This protein binds this small molecule.
Small molecule (SMILES): CC1=C(C(=O)O)N[C@@H]([C@H](N)C(=O)O)SC1

Binding-site contacts:
Ligand atom CAG contacts residue LEU158 of chain 1.B at 4.3 Å (hydrophobic).
Ligand atom OAC contacts residue LEU213 of chain 1.B at 4.5 Å.
Ligand atom CAK contacts residue ALA157 of chain 1.B at 3.9 Å (hydrophobic).
Ligand atom C contacts residue LYS161 of chain 1.B at 4.1 Å.
Ligand atom OAE contacts residue ALA157 of chain 1.B at 3.5 Å.
Ligand atom SAI contacts residue TRP90 of chain 1.B at 3.5 Å (h-bond).
Ligand atom NAH contacts residue SER125 of chain 1.B at 4.4 Å.
Ligand atom CAA contacts residue LEU158 of chain 1.B at 4.2 Å (hydrophobic).
Ligand atom NAH contacts residue LYS161 of chain 1.B at 3.7 Å.
Ligand atom CAA contacts residue ALA157 of chain 1.B at 3.6 Å (hydrophobic).
Ligand atom N contacts residue SER125 of chain 1.B at 3.2 Å (h-bond).
Ligand atom CAK contacts residue LYS161 of chain 1.B at 3.8 Å.
Ligand atom CAG contacts residue TRP90 of chain 1.B at 3.4 Å (hydrophobic).
Ligand atom CAJ contacts residue LYS161 of chain 1.B at 4.3 Å.
Ligand atom CB contacts residue LYS161 of chain 1.B at 3.9 Å.
Ligand atom CAA contacts residue LEU154 of chain 1.B at 3.8 Å (hydrophobic).
Ligand atom OAE contacts residue LYS161 of chain 1.B at 3.0 Å (salt-bridge).
Ligand atom O contacts residue LYS161 of chain 1.B at 3.4 Å.
Ligand atom CAA contacts residue TRP90 of chain 1.B at 4.3 Å (hydrophobic).
Ligand atom OAC contacts residue LEU128 of chain 1.B at 4.2 Å.
Ligand atom CAM contacts residue LYS161 of chain 1.B at 3.7 Å.
Ligand atom OAC contacts residue ALA157 of chain 1.B at 4.4 Å.
Ligand atom OAE contacts residue GLU216 of chain 1.B at 4.5 Å.
Ligand atom CAA contacts residue LEU128 of chain 1.B at 4.1 Å (hydrophobic).

Sequence of chain 1.B:
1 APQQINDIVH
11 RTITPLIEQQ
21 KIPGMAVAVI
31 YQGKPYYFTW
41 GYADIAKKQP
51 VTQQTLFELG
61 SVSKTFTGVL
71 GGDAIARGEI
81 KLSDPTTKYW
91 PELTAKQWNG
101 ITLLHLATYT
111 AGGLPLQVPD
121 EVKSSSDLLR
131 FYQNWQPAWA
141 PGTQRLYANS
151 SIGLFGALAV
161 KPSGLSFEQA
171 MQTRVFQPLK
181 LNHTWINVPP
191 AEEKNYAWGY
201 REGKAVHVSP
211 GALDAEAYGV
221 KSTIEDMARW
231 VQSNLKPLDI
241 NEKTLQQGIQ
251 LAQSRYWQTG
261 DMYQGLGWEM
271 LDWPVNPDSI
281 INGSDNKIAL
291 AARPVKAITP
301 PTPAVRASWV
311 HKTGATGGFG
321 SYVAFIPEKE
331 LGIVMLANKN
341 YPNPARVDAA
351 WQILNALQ